Sequence of chain 1.B:
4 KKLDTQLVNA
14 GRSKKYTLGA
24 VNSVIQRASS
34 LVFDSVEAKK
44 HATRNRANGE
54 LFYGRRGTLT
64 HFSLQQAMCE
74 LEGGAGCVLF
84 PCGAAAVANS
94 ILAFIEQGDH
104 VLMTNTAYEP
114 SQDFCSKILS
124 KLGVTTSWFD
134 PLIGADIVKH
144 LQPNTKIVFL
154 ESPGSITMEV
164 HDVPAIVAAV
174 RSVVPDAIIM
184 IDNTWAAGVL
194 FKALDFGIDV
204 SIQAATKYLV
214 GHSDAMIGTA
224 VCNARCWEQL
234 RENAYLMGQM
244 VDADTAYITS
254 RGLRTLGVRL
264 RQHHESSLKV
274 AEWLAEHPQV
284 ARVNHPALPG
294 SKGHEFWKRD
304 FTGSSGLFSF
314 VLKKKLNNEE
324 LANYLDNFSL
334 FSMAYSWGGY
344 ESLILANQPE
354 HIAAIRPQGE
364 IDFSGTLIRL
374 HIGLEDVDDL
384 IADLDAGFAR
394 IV

This protein binds this small molecule.
Small molecule (SMILES): Cc1ncc(COP(=O)(O)O)c(C/N=C(\C=C\OCCN)C(=O)O)c1O

Binding-site contacts:
Ligand atom OP4 contacts residue ALA207 of chain 1.B at 3.2 Å.
Ligand atom OP2 contacts residue TYR56 of chain 2.B at 2.6 Å (h-bond).
Ligand atom O2B contacts residue ARG372 of chain 1.B at 2.8 Å (salt-bridge).
Ligand atom OP3 contacts residue CYS85 of chain 1.B at 3.5 Å.
Ligand atom C5A contacts residue TYR111 of chain 1.B at 3.5 Å (hydrophobic).
Ligand atom N1 contacts residue ASP185 of chain 1.B at 2.8 Å (salt-bridge).
Ligand atom CBI contacts residue SER339 of chain 1.B at 3.6 Å.
Ligand atom C4 contacts residue TYR111 of chain 1.B at 3.6 Å (hydrophobic).
Ligand atom OP4 contacts residue GLY86 of chain 1.B at 3.4 Å.
Ligand atom C5A contacts residue ALA87 of chain 1.B at 3.6 Å (hydrophobic).
Ligand atom CEI contacts residue TYR56 of chain 2.B at 3.5 Å (hydrophobic).
Ligand atom CBC contacts residue ARG372 of chain 1.B at 3.6 Å.
Ligand atom O3B contacts residue TYR338 of chain 1.B at 3.5 Å.
Ligand atom O2B contacts residue TRP340 of chain 1.B at 3.0 Å (h-bond).
Ligand atom P contacts residue GLY86 of chain 1.B at 3.4 Å.
Ligand atom OP1 contacts residue THR209 of chain 1.B at 2.6 Å (h-bond).
Ligand atom N4A contacts residue LYS210 of chain 1.B at 3.4 Å (salt-bridge).
Ligand atom C2A contacts residue GLU154 of chain 1.B at 3.4 Å.
Ligand atom O3B contacts residue ARG372 of chain 1.B at 3.0 Å (salt-bridge).
Ligand atom OP3 contacts residue ARG58 of chain 2.B at 3.1 Å (salt-bridge).
Ligand atom O3B contacts residue SER339 of chain 1.B at 2.9 Å (h-bond).
Ligand atom NI contacts residue TYR111 of chain 1.B at 2.7 Å (h-bond).
Ligand atom CBC contacts residue SER339 of chain 1.B at 3.5 Å.
Ligand atom OP3 contacts residue GLY86 of chain 1.B at 3.2 Å (h-bond).
Ligand atom C5 contacts residue TYR111 of chain 1.B at 3.4 Å (hydrophobic).
Ligand atom CGI contacts residue TYR111 of chain 1.B at 2.9 Å (hydrophobic).
Ligand atom OP2 contacts residue ARG58 of chain 2.B at 3.1 Å (salt-bridge).
Ligand atom OP1 contacts residue GLY86 of chain 1.B at 2.8 Å (h-bond).
Ligand atom CBI contacts residue TYR111 of chain 1.B at 3.6 Å (hydrophobic).
Ligand atom O3 contacts residue TRP340 of chain 1.B at 3.2 Å (h-bond).
Ligand atom C6 contacts residue TYR111 of chain 1.B at 3.6 Å (hydrophobic).
Ligand atom OP1 contacts residue CYS85 of chain 1.B at 3.6 Å.
Ligand atom C6 contacts residue ASP185 of chain 1.B at 3.5 Å.
Ligand atom C4A contacts residue TYR111 of chain 1.B at 3.5 Å (hydrophobic).
Ligand atom N4A contacts residue TYR111 of chain 1.B at 3.3 Å.
Ligand atom C2A contacts residue ASP185 of chain 1.B at 3.6 Å.
Ligand atom OET contacts residue TYR338 of chain 1.B at 3.4 Å.
Ligand atom OP2 contacts residue MET219 of chain 1.B at 3.5 Å.
Ligand atom OP3 contacts residue ALA87 of chain 1.B at 3.0 Å (h-bond).
Ligand atom C4A contacts residue LYS210 of chain 1.B at 2.9 Å.

Sequence of chain 2.B:
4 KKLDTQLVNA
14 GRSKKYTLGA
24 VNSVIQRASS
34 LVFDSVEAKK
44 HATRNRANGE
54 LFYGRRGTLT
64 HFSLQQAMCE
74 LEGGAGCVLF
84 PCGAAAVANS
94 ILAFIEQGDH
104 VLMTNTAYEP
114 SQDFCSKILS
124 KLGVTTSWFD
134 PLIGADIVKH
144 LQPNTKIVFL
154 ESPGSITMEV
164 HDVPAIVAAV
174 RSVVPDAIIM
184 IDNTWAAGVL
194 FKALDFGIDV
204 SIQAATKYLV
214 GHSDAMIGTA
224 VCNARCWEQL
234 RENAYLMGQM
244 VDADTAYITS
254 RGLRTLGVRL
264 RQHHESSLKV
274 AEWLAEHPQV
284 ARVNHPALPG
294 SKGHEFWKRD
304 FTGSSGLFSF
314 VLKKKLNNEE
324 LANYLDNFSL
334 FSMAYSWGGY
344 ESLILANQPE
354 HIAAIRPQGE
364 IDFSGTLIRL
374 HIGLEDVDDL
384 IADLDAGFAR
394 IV